Binding-site contacts:
Ligand atom C4 contacts residue GLU195 of chain 2.A at 3.3 Å.
Ligand atom C3 contacts residue GLU195 of chain 2.A at 3.5 Å.
Ligand atom C5 contacts residue VAL45 of chain 1.A at 3.1 Å (hydrophobic).
Ligand atom O3B contacts residue ARG310 of chain 2.A at 2.6 Å (salt-bridge).
Ligand atom C13 contacts residue ARG309 of chain 2.A at 3.8 Å.
Ligand atom CL2 contacts residue ARG242 of chain 2.A at 3.9 Å.
Ligand atom C3 contacts residue PHE196 of chain 2.A at 3.6 Å (hydrophobic).
Ligand atom C13 contacts residue ARG310 of chain 2.A at 3.4 Å.
Ligand atom O3B contacts residue ARG309 of chain 2.A at 2.6 Å (salt-bridge).
Ligand atom C20 contacts residue ARG193 of chain 2.A at 3.8 Å.
Ligand atom O4A contacts residue ARG309 of chain 2.A at 2.9 Å (salt-bridge).
Ligand atom O4A contacts residue ARG310 of chain 2.A at 3.6 Å.
Ligand atom O4B contacts residue ARG310 of chain 2.A at 2.9 Å.
Ligand atom C14 contacts residue ARG309 of chain 2.A at 3.9 Å.
Ligand atom C6 contacts residue VAL45 of chain 1.A at 3.4 Å (hydrophobic).
Ligand atom O8 contacts residue GLN71 of chain 2.A at 3.8 Å.
Ligand atom C17 contacts residue TYR75 of chain 2.A at 3.5 Å (hydrophobic).
Ligand atom C19 contacts residue ILE68 of chain 2.A at 3.5 Å (hydrophobic).
Ligand atom C5 contacts residue PHE196 of chain 2.A at 3.4 Å (hydrophobic).
Ligand atom O3B contacts residue PHE196 of chain 2.A at 3.7 Å.
Ligand atom C4 contacts residue PHE196 of chain 2.A at 3.6 Å (hydrophobic).
Ligand atom C2 contacts residue PHE196 of chain 2.A at 3.7 Å (hydrophobic).
Ligand atom O3A contacts residue ARG310 of chain 2.A at 3.6 Å.
Ligand atom C3 contacts residue LYS41 of chain 1.A at 3.7 Å.
Ligand atom CL2 contacts residue ARG193 of chain 2.A at 3.2 Å.
Ligand atom O3A contacts residue ARG242 of chain 2.A at 3.1 Å (salt-bridge).
Ligand atom C14 contacts residue ARG310 of chain 2.A at 3.5 Å.
Ligand atom O3A contacts residue PHE196 of chain 2.A at 3.8 Å.
Ligand atom C20 contacts residue VAL40 of chain 1.A at 3.0 Å (hydrophobic).
Ligand atom C15 contacts residue GLN72 of chain 2.A at 3.4 Å.
Ligand atom C18 contacts residue GLN71 of chain 2.A at 3.8 Å.
Ligand atom CL2 contacts residue ASP227 of chain 2.A at 3.6 Å.
Ligand atom C21 contacts residue ARG193 of chain 2.A at 3.6 Å.
Ligand atom C15 contacts residue GLN71 of chain 2.A at 3.7 Å.
Ligand atom O3B contacts residue ARG242 of chain 2.A at 3.9 Å.
Ligand atom C20 contacts residue ILE68 of chain 2.A at 3.7 Å (hydrophobic).
Ligand atom C21 contacts residue ILE68 of chain 2.A at 3.9 Å (hydrophobic).
Ligand atom C21 contacts residue TRP67 of chain 2.A at 3.7 Å (hydrophobic).
Ligand atom C8 contacts residue GLN71 of chain 2.A at 3.7 Å.
Ligand atom C6 contacts residue PHE196 of chain 2.A at 3.7 Å (hydrophobic).

The protein below binds the small molecule below.
Small molecule (SMILES): CC[n+]1c(C)c(C(=O)OC(C)C)c(-c2ccccc2Cl)c(C(=O)O)c1C(=O)O

Sequence of chain 2.A:
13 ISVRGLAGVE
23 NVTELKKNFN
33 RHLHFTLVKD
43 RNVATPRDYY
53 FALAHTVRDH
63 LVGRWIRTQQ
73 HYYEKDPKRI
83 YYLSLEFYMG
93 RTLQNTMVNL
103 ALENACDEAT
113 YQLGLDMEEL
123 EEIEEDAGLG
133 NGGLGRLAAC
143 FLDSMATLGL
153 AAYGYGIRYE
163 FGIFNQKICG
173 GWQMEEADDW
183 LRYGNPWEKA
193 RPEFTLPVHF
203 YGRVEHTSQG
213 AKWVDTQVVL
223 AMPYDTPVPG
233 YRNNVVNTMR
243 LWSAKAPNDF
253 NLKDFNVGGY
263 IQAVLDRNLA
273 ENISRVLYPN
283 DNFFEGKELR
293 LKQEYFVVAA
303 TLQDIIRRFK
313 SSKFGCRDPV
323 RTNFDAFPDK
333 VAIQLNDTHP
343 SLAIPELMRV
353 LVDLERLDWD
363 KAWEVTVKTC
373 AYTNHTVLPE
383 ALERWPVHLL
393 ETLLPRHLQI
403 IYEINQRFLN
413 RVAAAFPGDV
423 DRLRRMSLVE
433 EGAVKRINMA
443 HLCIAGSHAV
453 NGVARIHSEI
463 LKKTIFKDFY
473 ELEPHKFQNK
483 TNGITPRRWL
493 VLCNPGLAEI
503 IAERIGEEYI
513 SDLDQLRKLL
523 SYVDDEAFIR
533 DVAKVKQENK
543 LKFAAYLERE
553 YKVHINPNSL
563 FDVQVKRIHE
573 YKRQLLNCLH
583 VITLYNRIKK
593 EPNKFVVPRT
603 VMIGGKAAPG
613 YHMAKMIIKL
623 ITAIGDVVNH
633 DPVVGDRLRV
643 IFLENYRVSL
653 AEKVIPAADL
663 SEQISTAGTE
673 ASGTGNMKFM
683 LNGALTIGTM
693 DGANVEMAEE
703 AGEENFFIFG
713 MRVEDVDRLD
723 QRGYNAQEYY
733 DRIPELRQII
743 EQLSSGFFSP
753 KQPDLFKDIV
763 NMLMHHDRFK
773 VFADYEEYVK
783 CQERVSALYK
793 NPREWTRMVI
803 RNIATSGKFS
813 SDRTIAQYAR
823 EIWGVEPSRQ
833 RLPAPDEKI

Sequence of chain 1.A:
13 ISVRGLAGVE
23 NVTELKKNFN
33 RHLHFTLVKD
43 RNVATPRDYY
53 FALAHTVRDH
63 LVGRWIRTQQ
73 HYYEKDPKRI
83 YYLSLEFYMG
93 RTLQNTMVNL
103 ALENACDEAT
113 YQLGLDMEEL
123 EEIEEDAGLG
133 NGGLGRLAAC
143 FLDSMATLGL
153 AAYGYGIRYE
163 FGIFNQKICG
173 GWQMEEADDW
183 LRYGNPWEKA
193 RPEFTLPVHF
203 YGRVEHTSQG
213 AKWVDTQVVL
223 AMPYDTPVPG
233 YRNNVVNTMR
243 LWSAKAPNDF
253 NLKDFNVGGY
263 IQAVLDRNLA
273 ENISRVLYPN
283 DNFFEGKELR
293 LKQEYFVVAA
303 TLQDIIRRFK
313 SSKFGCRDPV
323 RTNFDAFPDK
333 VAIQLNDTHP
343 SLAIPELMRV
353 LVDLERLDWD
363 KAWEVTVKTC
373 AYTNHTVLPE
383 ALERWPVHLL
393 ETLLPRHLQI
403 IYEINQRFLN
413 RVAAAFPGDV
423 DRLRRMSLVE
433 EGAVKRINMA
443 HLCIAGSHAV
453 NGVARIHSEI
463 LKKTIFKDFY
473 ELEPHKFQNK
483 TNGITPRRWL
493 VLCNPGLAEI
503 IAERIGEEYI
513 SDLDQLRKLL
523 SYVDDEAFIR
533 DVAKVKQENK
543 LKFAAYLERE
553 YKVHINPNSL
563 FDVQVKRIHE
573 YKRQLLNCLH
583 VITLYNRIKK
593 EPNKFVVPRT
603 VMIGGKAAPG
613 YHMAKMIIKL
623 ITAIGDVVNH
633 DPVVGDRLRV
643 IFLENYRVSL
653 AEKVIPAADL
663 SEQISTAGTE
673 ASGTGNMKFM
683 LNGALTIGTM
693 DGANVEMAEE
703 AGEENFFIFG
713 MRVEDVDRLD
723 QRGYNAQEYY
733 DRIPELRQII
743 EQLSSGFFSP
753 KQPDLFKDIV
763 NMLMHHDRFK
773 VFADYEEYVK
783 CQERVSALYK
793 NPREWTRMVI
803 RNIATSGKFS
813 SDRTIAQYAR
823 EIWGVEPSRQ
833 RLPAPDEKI